Sequence of chain 1.A:
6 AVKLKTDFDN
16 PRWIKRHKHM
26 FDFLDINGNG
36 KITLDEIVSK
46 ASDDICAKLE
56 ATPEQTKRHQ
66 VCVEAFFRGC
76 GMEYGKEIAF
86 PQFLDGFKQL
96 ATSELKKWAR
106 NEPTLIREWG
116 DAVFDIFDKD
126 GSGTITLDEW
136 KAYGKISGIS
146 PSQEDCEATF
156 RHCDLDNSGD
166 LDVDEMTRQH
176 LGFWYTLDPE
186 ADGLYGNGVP

Binding-site contacts:
Ligand atom C31 contacts residue ILE42 of chain 1.A at 3.6 Å (hydrophobic).
Ligand atom N7 contacts residue MET25 of chain 1.A at 3.5 Å.
Ligand atom O34 contacts residue TYR138 of chain 1.A at 3.6 Å.
Ligand atom O34 contacts residue TYR190 of chain 1.A at 2.7 Å (h-bond).
Ligand atom C2 contacts residue TYR138 of chain 1.A at 3.4 Å (hydrophobic).
Ligand atom C15 contacts residue GLY115 of chain 1.A at 3.4 Å.
Ligand atom O18 contacts residue TRP179 of chain 1.A at 3.3 Å (h-bond).
Ligand atom O25 contacts residue MET25 of chain 1.A at 3.7 Å.
Ligand atom C14 contacts residue GLY115 of chain 1.A at 3.5 Å.
Ligand atom C10 contacts residue TRP114 of chain 1.A at 3.7 Å (hydrophobic).
Ligand atom C15 contacts residue HIS175 of chain 1.A at 3.4 Å.
Ligand atom C16 contacts residue ILE111 of chain 1.A at 3.7 Å (hydrophobic).
Ligand atom C23 contacts residue HIS22 of chain 1.A at 3.4 Å.
Ligand atom C10 contacts residue TYR138 of chain 1.A at 3.4 Å (hydrophobic).
Ligand atom C5 contacts residue TRP179 of chain 1.A at 3.4 Å (hydrophobic).
Ligand atom C15 contacts residue ILE111 of chain 1.A at 3.6 Å (hydrophobic).
Ligand atom C22 contacts residue MET25 of chain 1.A at 3.5 Å (hydrophobic).
Ligand atom N1 contacts residue TYR138 of chain 1.A at 2.7 Å (h-bond).
Ligand atom C22 contacts residue HIS22 of chain 1.A at 3.6 Å.
Ligand atom C24 contacts residue TRP179 of chain 1.A at 3.6 Å (hydrophobic).
Ligand atom C9 contacts residue TRP114 of chain 1.A at 3.5 Å (hydrophobic).
Ligand atom O25 contacts residue PHE88 of chain 1.A at 3.2 Å.
Ligand atom N4 contacts residue TRP114 of chain 1.A at 3.7 Å.
Ligand atom O33 contacts residue TYR138 of chain 1.A at 3.0 Å.
Ligand atom C20 contacts residue MET25 of chain 1.A at 3.7 Å (hydrophobic).
Ligand atom O25 contacts residue HIS22 of chain 1.A at 2.8 Å (h-bond).
Ligand atom C29 contacts residue ILE50 of chain 1.A at 3.6 Å (hydrophobic).
Ligand atom C30 contacts residue ILE42 of chain 1.A at 3.5 Å (hydrophobic).
Ligand atom O34 contacts residue ILE144 of chain 1.A at 3.2 Å.
Ligand atom O18 contacts residue HIS175 of chain 1.A at 3.0 Å.
Ligand atom O17 contacts residue GLY115 of chain 1.A at 3.5 Å.
Ligand atom C19 contacts residue MET25 of chain 1.A at 3.6 Å (hydrophobic).
Ligand atom C21 contacts residue MET25 of chain 1.A at 3.5 Å (hydrophobic).
Ligand atom C23 contacts residue PHE92 of chain 1.A at 3.5 Å (hydrophobic).
Ligand atom C14 contacts residue HIS175 of chain 1.A at 3.6 Å.
Ligand atom C22 contacts residue PHE92 of chain 1.A at 3.6 Å (hydrophobic).
Ligand atom C28 contacts residue ILE50 of chain 1.A at 3.6 Å (hydrophobic).
Ligand atom O25 contacts residue PHE92 of chain 1.A at 3.5 Å.
Ligand atom O17 contacts residue MET171 of chain 1.A at 3.3 Å.
Ligand atom O33 contacts residue TYR190 of chain 1.A at 3.5 Å (h-bond).

A small-molecule ligand and the protein it binds are described below.
Small molecule (SMILES): O=C1N2C=C(c3ccc(O)cc3)N=C(Cc3ccccc3)C2=N[C@@]1(Cc1ccc(O)cc1)OO